Sequence of chain 1.O:
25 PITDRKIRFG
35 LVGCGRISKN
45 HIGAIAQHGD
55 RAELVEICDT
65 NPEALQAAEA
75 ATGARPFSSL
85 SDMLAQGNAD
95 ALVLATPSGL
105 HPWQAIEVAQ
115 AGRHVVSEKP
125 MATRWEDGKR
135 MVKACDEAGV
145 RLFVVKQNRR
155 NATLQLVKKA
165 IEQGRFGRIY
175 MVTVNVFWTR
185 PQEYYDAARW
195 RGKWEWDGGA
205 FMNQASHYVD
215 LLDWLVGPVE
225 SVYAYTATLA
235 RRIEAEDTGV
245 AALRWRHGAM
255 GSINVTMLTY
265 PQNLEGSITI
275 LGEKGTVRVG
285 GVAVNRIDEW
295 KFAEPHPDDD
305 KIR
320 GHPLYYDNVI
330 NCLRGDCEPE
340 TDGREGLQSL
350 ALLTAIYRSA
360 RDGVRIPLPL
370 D

Binding-site contacts:
Ligand atom C4 contacts residue THR183 of chain 1.O at 3.9 Å.
Ligand atom O4 contacts residue ASN267 of chain 1.O at 2.9 Å (h-bond).
Ligand atom O5C contacts residue ARG184 of chain 1.O at 3.3 Å (salt-bridge).
Ligand atom O4 contacts residue GLN266 of chain 1.O at 3.5 Å.
Ligand atom C5 contacts residue ASN267 of chain 1.O at 3.1 Å.
Ligand atom C1' contacts residue ARG184 of chain 1.O at 3.7 Å.
Ligand atom O4' contacts residue NAI1 of chain 1.SA at 3.8 Å.
Ligand atom N1 contacts residue ARG184 of chain 1.O at 3.6 Å.
Ligand atom O4C contacts residue TYR188 of chain 1.O at 3.8 Å.
Ligand atom O4C contacts residue ARG184 of chain 1.O at 3.3 Å (salt-bridge).
Ligand atom C6 contacts residue THR183 of chain 1.O at 3.6 Å.
Ligand atom N1 contacts residue THR183 of chain 1.O at 3.3 Å (h-bond).
Ligand atom O2 contacts residue PRO185 of chain 1.O at 3.4 Å.
Ligand atom C4 contacts residue ASN267 of chain 1.O at 3.1 Å.
Ligand atom O4' contacts residue ASN207 of chain 1.O at 2.5 Å (h-bond).
Ligand atom O2 contacts residue THR183 of chain 1.O at 3.6 Å.
Ligand atom C5 contacts residue ARG184 of chain 1.O at 3.7 Å.
Ligand atom C6' contacts residue TYR188 of chain 1.O at 3.0 Å (hydrophobic).
Ligand atom O'Q contacts residue TYR188 of chain 1.O at 2.4 Å (h-bond).
Ligand atom C5C contacts residue ARG184 of chain 1.O at 3.8 Å.
Ligand atom O3' contacts residue LYS123 of chain 1.O at 3.1 Å (salt-bridge).
Ligand atom C8' contacts residue ASN152 of chain 1.O at 3.7 Å.
Ligand atom O5' contacts residue ARG184 of chain 1.O at 2.9 Å (salt-bridge).
Ligand atom C6' contacts residue ASN207 of chain 1.O at 3.7 Å.
Ligand atom C1C contacts residue THR183 of chain 1.O at 3.9 Å.
Ligand atom C7' contacts residue HIS211 of chain 1.O at 3.7 Å.
Ligand atom O3A contacts residue ARG184 of chain 1.O at 3.6 Å.
Ligand atom O'P contacts residue ARG184 of chain 1.O at 2.6 Å (salt-bridge).
Ligand atom C3' contacts residue LYS123 of chain 1.O at 3.8 Å.
Ligand atom C6 contacts residue ARG184 of chain 1.O at 3.2 Å.
Ligand atom N3 contacts residue THR183 of chain 1.O at 3.5 Å (h-bond).
Ligand atom C2 contacts residue THR183 of chain 1.O at 3.3 Å.
Ligand atom C4' contacts residue ASN207 of chain 1.O at 3.3 Å.
Ligand atom O4' contacts residue LYS123 of chain 1.O at 3.0 Å (salt-bridge).
Ligand atom O3' contacts residue HIS211 of chain 1.O at 3.2 Å.
Ligand atom C4C contacts residue TYR188 of chain 1.O at 3.7 Å (hydrophobic).
Ligand atom C8' contacts residue HIS211 of chain 1.O at 3.6 Å.
Ligand atom O'P contacts residue TYR188 of chain 1.O at 2.9 Å (h-bond).
Ligand atom O'Q contacts residue ASN207 of chain 1.O at 3.3 Å (h-bond).
Ligand atom O7' contacts residue TRP182 of chain 1.O at 3.3 Å.

This protein binds this small molecule.
Small molecule (SMILES): CC(=O)N[C@H]1[C@@H](O[P](=O)(O)O[P](=O)(O)OC[C@H]2O[C@@H](n3ccc(=O)[nH]c3=O)[C@H](O)[C@@H]2O)O[C@H](C(=O)O)[C@@H](O)[C@@H]1O